Binding-site contacts:
Ligand atom O3 contacts residue ASP66 of chain 1.B at 2.6 Å (salt-bridge).
Ligand atom O1 contacts residue ASP15 of chain 1.B at 2.8 Å (salt-bridge).
Ligand atom O2 contacts residue LYS16 of chain 1.B at 2.9 Å (salt-bridge).
Ligand atom O6 contacts residue GLU154 of chain 1.B at 2.6 Å (salt-bridge).
Ligand atom O6 contacts residue TYR156 of chain 1.B at 3.1 Å (h-bond).
Ligand atom O6 contacts residue PRO155 of chain 1.B at 3.4 Å.
Ligand atom O3 contacts residue TYR342 of chain 1.B at 3.6 Å (h-bond).
Ligand atom C3 contacts residue TRP63 of chain 1.B at 3.7 Å (hydrophobic).
Ligand atom C6 contacts residue ARG345 of chain 1.B at 3.7 Å.
Ligand atom O6 contacts residue ARG345 of chain 1.B at 3.4 Å.
Ligand atom C1 contacts residue TRP341 of chain 1.B at 3.5 Å (hydrophobic).
Ligand atom O3 contacts residue ALA64 of chain 1.B at 3.7 Å.
Ligand atom O2 contacts residue GLU45 of chain 1.B at 2.7 Å (salt-bridge).
Ligand atom O2 contacts residue ALA64 of chain 1.B at 3.4 Å.
Ligand atom C1 contacts residue ASP15 of chain 1.B at 3.5 Å.
Ligand atom O1 contacts residue LYS16 of chain 1.B at 3.3 Å (salt-bridge).
Ligand atom C2 contacts residue GLU112 of chain 1.B at 3.5 Å.
Ligand atom O3 contacts residue ARG67 of chain 1.B at 3.0 Å (salt-bridge).
Ligand atom C1 contacts residue GLU45 of chain 1.B at 3.4 Å.
Ligand atom O3 contacts residue GLU46 of chain 1.B at 3.6 Å (salt-bridge).
Ligand atom O5 contacts residue TYR342 of chain 1.B at 3.4 Å.
Ligand atom O2 contacts residue TRP63 of chain 1.B at 3.5 Å (h-bond).
Ligand atom C6 contacts residue GLU154 of chain 1.B at 3.3 Å.
Ligand atom C3 contacts residue ASP66 of chain 1.B at 3.5 Å.
Ligand atom C1 contacts residue GLU46 of chain 1.B at 3.1 Å.
Ligand atom O2 contacts residue GLU112 of chain 1.B at 2.7 Å (salt-bridge).
Ligand atom C2 contacts residue ASP66 of chain 1.B at 3.4 Å.
Ligand atom C6 contacts residue TRP341 of chain 1.B at 3.7 Å (hydrophobic).
Ligand atom O3 contacts residue TRP63 of chain 1.B at 3.1 Å (h-bond).
Ligand atom O5 contacts residue TYR156 of chain 1.B at 3.3 Å.
Ligand atom C2 contacts residue GLU45 of chain 1.B at 3.4 Å.
Ligand atom O2 contacts residue ASP66 of chain 1.B at 2.8 Å (salt-bridge).
Ligand atom C1 contacts residue TYR156 of chain 1.B at 3.6 Å (hydrophobic).
Ligand atom O4 contacts residue GLU45 of chain 1.B at 3.6 Å (salt-bridge).
Ligand atom C3 contacts residue GLU45 of chain 1.B at 3.2 Å.
Ligand atom O5 contacts residue TRP341 of chain 1.B at 3.2 Å.
Ligand atom O5 contacts residue GLU46 of chain 1.B at 3.1 Å (salt-bridge).
Ligand atom O2 contacts residue ARG67 of chain 1.B at 3.0 Å (salt-bridge).
Ligand atom O3 contacts residue LYS43 of chain 1.B at 3.3 Å.
Ligand atom O3 contacts residue GLU45 of chain 1.B at 2.5 Å (salt-bridge).

This small molecule binds to this protein.
Small molecule (SMILES): OC[C@H]1O[C@H](O[C@H]2[C@H](O)[C@@H](O)[C@@H](O[C@H]3[C@H](O)[C@@H](O)[C@@H](O[C@H]4[C@H](O)[C@@H](O)[C@@H](O)O[C@@H]4CO)O[C@@H]3CO)O[C@@H]2CO)[C@H](O)[C@@H](O)[C@@H]1O

Sequence of chain 1.B:
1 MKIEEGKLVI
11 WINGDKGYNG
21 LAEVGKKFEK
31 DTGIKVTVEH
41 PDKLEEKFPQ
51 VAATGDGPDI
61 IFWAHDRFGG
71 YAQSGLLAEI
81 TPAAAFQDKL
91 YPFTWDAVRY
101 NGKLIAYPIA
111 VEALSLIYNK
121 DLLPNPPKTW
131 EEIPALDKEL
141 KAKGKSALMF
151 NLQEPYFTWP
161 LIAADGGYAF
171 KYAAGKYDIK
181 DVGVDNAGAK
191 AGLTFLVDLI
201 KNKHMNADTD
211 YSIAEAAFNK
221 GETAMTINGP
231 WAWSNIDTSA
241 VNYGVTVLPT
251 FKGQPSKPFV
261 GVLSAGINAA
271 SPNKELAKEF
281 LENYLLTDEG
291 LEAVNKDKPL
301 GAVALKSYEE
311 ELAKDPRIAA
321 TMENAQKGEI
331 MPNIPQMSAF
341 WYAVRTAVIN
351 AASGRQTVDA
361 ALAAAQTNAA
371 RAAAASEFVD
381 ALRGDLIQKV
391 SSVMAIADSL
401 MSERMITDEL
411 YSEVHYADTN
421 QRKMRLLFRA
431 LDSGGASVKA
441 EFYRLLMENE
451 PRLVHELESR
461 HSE